Binding-site contacts:
Ligand atom O5P contacts residue SER402 of chain 1.A at 2.6 Å (h-bond).
Ligand atom P2 contacts residue SER402 of chain 1.A at 3.4 Å.
Ligand atom C1 contacts residue LEU401 of chain 1.A at 3.7 Å (hydrophobic).
Ligand atom C4 contacts residue SER492 of chain 1.A at 3.7 Å.
Ligand atom O5P contacts residue THR403 of chain 1.A at 2.6 Å (h-bond).
Ligand atom O4 contacts residue SER492 of chain 1.A at 3.7 Å.
Ligand atom C6 contacts residue LEU401 of chain 1.A at 3.9 Å (hydrophobic).
Ligand atom O6P contacts residue HIS491 of chain 1.A at 3.8 Å.
Ligand atom O5 contacts residue SER402 of chain 1.A at 3.9 Å.
Ligand atom O4P contacts residue THR407 of chain 1.A at 2.7 Å (h-bond).
Ligand atom O1P contacts residue TRP452 of chain 1.A at 3.7 Å.
Ligand atom O6P contacts residue SER404 of chain 1.A at 3.3 Å.
Ligand atom O2 contacts residue GLY484 of chain 1.A at 3.9 Å.
Ligand atom O4P contacts residue SER402 of chain 1.A at 3.1 Å (h-bond).
Ligand atom O4 contacts residue GLY490 of chain 1.A at 3.1 Å (h-bond).
Ligand atom O2P contacts residue THR403 of chain 1.A at 3.8 Å.
Ligand atom O3 contacts residue GLY484 of chain 1.A at 2.9 Å (h-bond).
Ligand atom P1 contacts residue ARG459 of chain 1.A at 3.6 Å.
Ligand atom O4 contacts residue HIS491 of chain 1.A at 3.0 Å.
Ligand atom O3P contacts residue ARG459 of chain 1.A at 2.7 Å (salt-bridge).
Ligand atom O6 contacts residue THR407 of chain 1.A at 3.9 Å.
Ligand atom O4P contacts residue THR406 of chain 1.A at 3.7 Å.
Ligand atom O1 contacts residue TRP452 of chain 1.A at 3.2 Å (h-bond).
Ligand atom P1 contacts residue TRP452 of chain 1.A at 3.4 Å.
Ligand atom P2 contacts residue THR407 of chain 1.A at 3.9 Å.
Ligand atom O5 contacts residue LEU401 of chain 1.A at 3.8 Å.
Ligand atom O2 contacts residue LEU401 of chain 1.A at 3.1 Å.
Ligand atom O5P contacts residue GLY405 of chain 1.A at 3.7 Å.
Ligand atom C1 contacts residue TRP452 of chain 1.A at 3.5 Å (hydrophobic).
Ligand atom O2P contacts residue ARG459 of chain 1.A at 2.8 Å (salt-bridge).
Ligand atom P2 contacts residue SER404 of chain 1.A at 3.9 Å.
Ligand atom O6 contacts residue HIS491 of chain 1.A at 3.5 Å.
Ligand atom C1 contacts residue ARG459 of chain 1.A at 3.7 Å.
Ligand atom C6 contacts residue SER492 of chain 1.A at 3.9 Å.
Ligand atom O5P contacts residue SER404 of chain 1.A at 2.6 Å (h-bond).
Ligand atom C2 contacts residue LEU401 of chain 1.A at 3.9 Å (hydrophobic).
Ligand atom O3P contacts residue TRP452 of chain 1.A at 2.7 Å (h-bond).
Ligand atom C6 contacts residue SER402 of chain 1.A at 3.6 Å.
Ligand atom O6P contacts residue THR406 of chain 1.A at 3.3 Å.
Ligand atom C4 contacts residue HIS491 of chain 1.A at 3.9 Å.

The protein below binds the small molecule below.
Small molecule (SMILES): O=P(O)(O)OC[C@H]1O[C@](O)(COP(=O)(O)O)[C@@H](O)[C@@H]1O

Sequence of chain 1.A:
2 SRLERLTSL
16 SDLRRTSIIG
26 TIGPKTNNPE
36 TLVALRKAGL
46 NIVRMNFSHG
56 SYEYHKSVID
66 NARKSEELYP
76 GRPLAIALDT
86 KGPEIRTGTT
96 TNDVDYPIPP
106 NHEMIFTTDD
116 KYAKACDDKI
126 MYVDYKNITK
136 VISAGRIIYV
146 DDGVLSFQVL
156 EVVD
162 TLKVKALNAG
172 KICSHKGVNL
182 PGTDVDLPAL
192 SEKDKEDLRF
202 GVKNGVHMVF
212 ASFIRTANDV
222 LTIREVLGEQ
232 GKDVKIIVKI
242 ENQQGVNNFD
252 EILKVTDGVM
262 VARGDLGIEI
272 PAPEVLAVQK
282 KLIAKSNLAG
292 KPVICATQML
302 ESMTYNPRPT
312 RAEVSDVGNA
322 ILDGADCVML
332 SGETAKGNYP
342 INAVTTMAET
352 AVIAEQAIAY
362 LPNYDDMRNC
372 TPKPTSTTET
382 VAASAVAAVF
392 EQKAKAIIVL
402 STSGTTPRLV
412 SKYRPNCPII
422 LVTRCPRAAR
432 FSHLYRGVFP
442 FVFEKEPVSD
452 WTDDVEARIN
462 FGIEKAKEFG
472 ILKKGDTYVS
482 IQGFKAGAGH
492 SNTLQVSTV